The protein below binds the small molecule below.
Small molecule (SMILES): CC(=O)N[C@@H]1[C@@H](O)[C@H](O)[C@@H](CO)O[C@H]1O

Binding-site contacts:
Ligand atom N2 contacts residue PHE201 of chain 1.A at 3.4 Å (h-bond).
Ligand atom C5 contacts residue ASN203 of chain 1.A at 3.6 Å.
Ligand atom C7 contacts residue LEU495 of chain 1.A at 4.2 Å (hydrophobic).
Ligand atom O5 contacts residue ASN203 of chain 1.A at 2.3 Å (h-bond).
Ligand atom C2 contacts residue ASN203 of chain 1.A at 2.5 Å.
Ligand atom O7 contacts residue PHE202 of chain 1.A at 4.0 Å.
Ligand atom C8 contacts residue PHE201 of chain 1.A at 3.5 Å (hydrophobic).
Ligand atom C8 contacts residue PHE202 of chain 1.A at 4.3 Å (hydrophobic).
Ligand atom C8 contacts residue LEU495 of chain 1.A at 3.7 Å (hydrophobic).
Ligand atom C3 contacts residue ASN203 of chain 1.A at 3.8 Å.
Ligand atom O7 contacts residue ASN203 of chain 1.A at 3.3 Å (h-bond).
Ligand atom O7 contacts residue PHE201 of chain 1.A at 4.3 Å.
Ligand atom N2 contacts residue ASN203 of chain 1.A at 3.0 Å (h-bond).
Ligand atom C2 contacts residue PHE201 of chain 1.A at 4.4 Å (hydrophobic).
Ligand atom C1 contacts residue PHE201 of chain 1.A at 4.3 Å (hydrophobic).
Ligand atom C7 contacts residue ASN203 of chain 1.A at 3.4 Å.
Ligand atom C7 contacts residue PHE202 of chain 1.A at 4.5 Å (hydrophobic).
Ligand atom C7 contacts residue PHE201 of chain 1.A at 3.5 Å (hydrophobic).
Ligand atom C1 contacts residue ASN203 of chain 1.A at 1.4 Å.
Ligand atom C4 contacts residue ASN203 of chain 1.A at 4.2 Å.
Ligand atom O7 contacts residue LEU495 of chain 1.A at 3.7 Å.

Sequence of chain 1.A:
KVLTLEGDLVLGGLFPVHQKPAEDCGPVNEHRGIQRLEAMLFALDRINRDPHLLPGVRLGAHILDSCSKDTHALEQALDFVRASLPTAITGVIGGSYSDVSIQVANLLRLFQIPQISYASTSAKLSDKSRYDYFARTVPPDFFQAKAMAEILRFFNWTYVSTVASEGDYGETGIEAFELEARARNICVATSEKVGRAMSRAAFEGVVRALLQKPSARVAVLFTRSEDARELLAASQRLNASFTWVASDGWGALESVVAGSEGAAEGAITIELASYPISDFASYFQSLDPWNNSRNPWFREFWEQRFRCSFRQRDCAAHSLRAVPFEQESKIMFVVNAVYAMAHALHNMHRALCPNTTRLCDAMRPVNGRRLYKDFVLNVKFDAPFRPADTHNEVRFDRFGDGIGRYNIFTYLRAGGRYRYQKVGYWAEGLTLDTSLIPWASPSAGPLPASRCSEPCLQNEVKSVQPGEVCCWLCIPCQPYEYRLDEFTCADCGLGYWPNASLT